Binding-site contacts:
Ligand atom C8 contacts residue PRO48 of chain 1.A at 3.9 Å (hydrophobic).
Ligand atom C2 contacts residue ASN53 of chain 1.A at 2.5 Å.
Ligand atom C1 contacts residue ASN53 of chain 1.A at 1.4 Å.
Ligand atom O7 contacts residue ASN53 of chain 1.A at 3.5 Å (h-bond).
Ligand atom O5 contacts residue ASN53 of chain 1.A at 2.2 Å (h-bond).
Ligand atom C7 contacts residue LEU46 of chain 1.A at 4.0 Å (hydrophobic).
Ligand atom C5 contacts residue ASN53 of chain 1.A at 3.6 Å.
Ligand atom N2 contacts residue LEU46 of chain 1.A at 4.0 Å.
Ligand atom C3 contacts residue ASN53 of chain 1.A at 3.7 Å.
Ligand atom C8 contacts residue TRP92 of chain 1.A at 4.0 Å (hydrophobic).
Ligand atom C7 contacts residue ASN53 of chain 1.A at 3.6 Å.
Ligand atom C4 contacts residue ASN53 of chain 1.A at 4.0 Å.
Ligand atom C1 contacts residue LEU46 of chain 1.A at 4.4 Å (hydrophobic).
Ligand atom N2 contacts residue ASN53 of chain 1.A at 3.1 Å (h-bond).
Ligand atom C8 contacts residue LEU46 of chain 1.A at 4.0 Å (hydrophobic).

A protein and the small-molecule ligand that binds it are described below.
Small molecule (SMILES): CC(=O)N[C@@H]1[C@@H](O)[C@H](O)[C@@H](CO)O[C@H]1O

Sequence of chain 1.A:
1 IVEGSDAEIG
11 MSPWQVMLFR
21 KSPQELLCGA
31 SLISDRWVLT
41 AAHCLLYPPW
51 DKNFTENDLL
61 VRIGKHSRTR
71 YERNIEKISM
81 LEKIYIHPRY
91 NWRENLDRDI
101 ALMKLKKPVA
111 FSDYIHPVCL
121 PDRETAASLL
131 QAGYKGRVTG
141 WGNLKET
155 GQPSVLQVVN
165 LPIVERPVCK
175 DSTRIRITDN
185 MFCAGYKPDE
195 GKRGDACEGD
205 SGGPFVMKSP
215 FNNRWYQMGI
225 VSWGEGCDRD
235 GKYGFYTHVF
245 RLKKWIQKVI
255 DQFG